Binding-site contacts:
Ligand atom C4 contacts residue GLY87 of chain 1.B at 3.8 Å.
Ligand atom C19 contacts residue GLY87 of chain 1.B at 3.6 Å.
Ligand atom C17 contacts residue ALA35 of chain 1.B at 3.8 Å (hydrophobic).
Ligand atom C16 contacts residue GLU82 of chain 1.B at 3.9 Å.
Ligand atom O27 contacts residue ALA35 of chain 1.B at 3.9 Å.
Ligand atom C20 contacts residue ALA35 of chain 1.B at 3.8 Å (hydrophobic).
Ligand atom O27 contacts residue PHE83 of chain 1.B at 3.7 Å.
Ligand atom N23 contacts residue GLY87 of chain 1.B at 3.5 Å.
Ligand atom C6 contacts residue PHE81 of chain 1.B at 3.4 Å (hydrophobic).
Ligand atom C16 contacts residue LEU135 of chain 1.B at 3.5 Å (hydrophobic).
Ligand atom C4 contacts residue GLU85 of chain 1.B at 3.6 Å.
Ligand atom C5 contacts residue PHE81 of chain 1.B at 3.5 Å (hydrophobic).
Ligand atom C21 contacts residue ALA35 of chain 1.B at 3.4 Å (hydrophobic).
Ligand atom C17 contacts residue LEU135 of chain 1.B at 3.7 Å (hydrophobic).
Ligand atom C16 contacts residue ALA35 of chain 1.B at 3.5 Å (hydrophobic).
Ligand atom C14 contacts residue MET84 of chain 1.B at 3.8 Å (hydrophobic).
Ligand atom C41 contacts residue GLU85 of chain 1.B at 3.4 Å.
Ligand atom C13 contacts residue GLY87 of chain 1.B at 3.9 Å.
Ligand atom C13 contacts residue ILE15 of chain 1.B at 3.6 Å (hydrophobic).
Ligand atom C14 contacts residue GLY87 of chain 1.B at 3.4 Å.
Ligand atom C21 contacts residue MET84 of chain 1.B at 3.5 Å (hydrophobic).
Ligand atom C4 contacts residue PHE83 of chain 1.B at 3.5 Å (hydrophobic).
Ligand atom N23 contacts residue ILE15 of chain 1.B at 3.7 Å.
Ligand atom C6 contacts residue LEU135 of chain 1.B at 3.5 Å (hydrophobic).
Ligand atom F29 contacts residue LYS37 of chain 1.B at 3.1 Å.
Ligand atom C3 contacts residue ILE15 of chain 1.B at 3.6 Å (hydrophobic).
Ligand atom O27 contacts residue MET84 of chain 1.B at 2.7 Å (h-bond).
Ligand atom N23 contacts residue MET84 of chain 1.B at 3.4 Å (h-bond).
Ligand atom C5 contacts residue LEU135 of chain 1.B at 3.9 Å (hydrophobic).
Ligand atom C14 contacts residue ILE15 of chain 1.B at 3.8 Å (hydrophobic).
Ligand atom N24 contacts residue MET84 of chain 1.B at 3.7 Å.
Ligand atom C5 contacts residue SER145 of chain 1.B at 3.9 Å.
Ligand atom N24 contacts residue ALA35 of chain 1.B at 3.3 Å.
Ligand atom C20 contacts residue LEU135 of chain 1.B at 3.8 Å (hydrophobic).
Ligand atom C19 contacts residue ILE15 of chain 1.B at 3.8 Å (hydrophobic).
Ligand atom F29 contacts residue SER145 of chain 1.B at 3.9 Å.
Ligand atom C4 contacts residue MET84 of chain 1.B at 3.4 Å (hydrophobic).
Ligand atom C18 contacts residue ILE15 of chain 1.B at 3.6 Å (hydrophobic).
Ligand atom N24 contacts residue GLU82 of chain 1.B at 3.1 Å (salt-bridge).
Ligand atom C18 contacts residue GLY87 of chain 1.B at 3.9 Å.

Sequence of chain 1.B:
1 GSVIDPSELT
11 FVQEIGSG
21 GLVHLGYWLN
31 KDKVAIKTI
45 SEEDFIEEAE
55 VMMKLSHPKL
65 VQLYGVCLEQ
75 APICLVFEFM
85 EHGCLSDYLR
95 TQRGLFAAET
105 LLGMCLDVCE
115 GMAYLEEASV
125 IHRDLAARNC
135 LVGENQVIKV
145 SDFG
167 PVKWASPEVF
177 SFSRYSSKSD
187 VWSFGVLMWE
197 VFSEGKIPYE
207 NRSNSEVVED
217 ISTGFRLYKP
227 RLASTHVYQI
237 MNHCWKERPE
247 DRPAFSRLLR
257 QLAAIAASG

This small molecule binds to this protein.
Small molecule (SMILES): CCN(CC)CCNC(=O)c1c(C)[nH]c(/C=C2\C(=O)Nc3ccc(F)cc32)c1C